Binding-site contacts:
Ligand atom O1 contacts residue TYR185 of chain 2.A at 3.1 Å.
Ligand atom O3 contacts residue ASP182 of chain 2.A at 3.9 Å.
Ligand atom C2 contacts residue PHE267 of chain 2.A at 3.9 Å (hydrophobic).
Ligand atom C3 contacts residue PHE267 of chain 2.A at 4.1 Å (hydrophobic).
Ligand atom O2 contacts residue GLY183 of chain 2.A at 4.0 Å.
Ligand atom C3 contacts residue GLY183 of chain 2.A at 4.5 Å.
Ligand atom O2 contacts residue ARG329 of chain 2.A at 4.1 Å.
Ligand atom C1 contacts residue GLY183 of chain 2.A at 3.4 Å.
Ligand atom C3 contacts residue FE21 of chain 2.C at 4.4 Å.
Ligand atom C5 contacts residue ILE264 of chain 2.A at 4.4 Å (hydrophobic).
Ligand atom C2 contacts residue GLY183 of chain 2.A at 3.5 Å.
Ligand atom O3 contacts residue ARG329 of chain 2.A at 4.2 Å.
Ligand atom C3 contacts residue HIS180 of chain 2.A at 4.3 Å.
Ligand atom C3 contacts residue ILE264 of chain 2.A at 4.0 Å (hydrophobic).
Ligand atom C5 contacts residue ASP182 of chain 2.A at 4.4 Å.
Ligand atom C1 contacts residue ARG331 of chain 2.A at 3.4 Å.
Ligand atom C2 contacts residue TYR185 of chain 2.A at 3.4 Å (hydrophobic).
Ligand atom O2 contacts residue ASP182 of chain 2.A at 3.2 Å.
Ligand atom C2 contacts residue ASP182 of chain 2.A at 4.0 Å.
Ligand atom C4 contacts residue PHE267 of chain 2.A at 4.1 Å (hydrophobic).
Ligand atom O1 contacts residue GLY183 of chain 2.A at 3.3 Å (h-bond).
Ligand atom O3 contacts residue MET177 of chain 2.A at 4.2 Å.
Ligand atom C5 contacts residue HIS180 of chain 2.A at 4.0 Å.
Ligand atom O4 contacts residue MET177 of chain 2.A at 3.2 Å.
Ligand atom O3 contacts residue FE21 of chain 2.C at 2.9 Å.
Ligand atom C5 contacts residue MET177 of chain 2.A at 4.1 Å (hydrophobic).
Ligand atom C3 contacts residue ASP182 of chain 2.A at 3.6 Å.
Ligand atom C4 contacts residue ARG329 of chain 2.A at 4.4 Å.
Ligand atom O2 contacts residue ARG331 of chain 2.A at 2.2 Å (salt-bridge).
Ligand atom C1 contacts residue TYR185 of chain 2.A at 3.6 Å (hydrophobic).
Ligand atom O4 contacts residue GLN266 of chain 2.A at 4.5 Å.
Ligand atom O3 contacts residue HIS180 of chain 2.A at 3.6 Å (h-bond).
Ligand atom C5 contacts residue FE21 of chain 2.C at 3.9 Å.
Ligand atom O1 contacts residue ASP182 of chain 2.A at 4.4 Å.
Ligand atom C1 contacts residue ASP182 of chain 2.A at 3.8 Å.
Ligand atom O1 contacts residue ARG331 of chain 2.A at 3.8 Å.
Ligand atom O4 contacts residue HIS180 of chain 2.A at 4.2 Å.
Ligand atom O4 contacts residue ILE264 of chain 2.A at 4.0 Å.

Sequence of chain 2.A:
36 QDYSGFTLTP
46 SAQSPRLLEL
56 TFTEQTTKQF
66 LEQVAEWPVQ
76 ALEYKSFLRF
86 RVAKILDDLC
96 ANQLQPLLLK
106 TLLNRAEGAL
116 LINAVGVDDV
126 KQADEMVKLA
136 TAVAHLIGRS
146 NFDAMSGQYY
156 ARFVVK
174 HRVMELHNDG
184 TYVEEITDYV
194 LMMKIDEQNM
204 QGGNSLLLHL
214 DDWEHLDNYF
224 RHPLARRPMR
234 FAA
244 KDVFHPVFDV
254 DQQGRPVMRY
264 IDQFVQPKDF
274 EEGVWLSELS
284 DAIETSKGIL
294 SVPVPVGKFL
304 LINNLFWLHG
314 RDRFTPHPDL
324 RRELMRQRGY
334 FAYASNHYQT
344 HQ

A small-molecule ligand and the protein it binds are described below.
Small molecule (SMILES): O=C(O)CCCC(=O)O